Sequence of chain 1.C:
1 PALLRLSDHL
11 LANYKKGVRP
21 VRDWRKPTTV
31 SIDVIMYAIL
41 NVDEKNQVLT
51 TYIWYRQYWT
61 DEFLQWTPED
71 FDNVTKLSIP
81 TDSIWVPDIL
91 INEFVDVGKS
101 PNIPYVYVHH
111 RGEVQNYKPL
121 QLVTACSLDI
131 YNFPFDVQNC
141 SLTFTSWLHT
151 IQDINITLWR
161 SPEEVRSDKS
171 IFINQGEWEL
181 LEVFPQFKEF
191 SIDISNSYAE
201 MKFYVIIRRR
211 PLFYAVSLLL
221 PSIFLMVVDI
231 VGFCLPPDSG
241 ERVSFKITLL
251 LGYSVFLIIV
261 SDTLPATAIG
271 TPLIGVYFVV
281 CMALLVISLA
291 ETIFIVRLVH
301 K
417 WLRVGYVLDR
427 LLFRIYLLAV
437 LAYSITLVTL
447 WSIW

Binding-site contacts:
Ligand atom C5 contacts residue ILE156 of chain 1.C at 4.3 Å (hydrophobic).
Ligand atom C7 contacts residue ASN155 of chain 1.C at 3.2 Å.
Ligand atom O5 contacts residue ASN155 of chain 1.C at 2.3 Å (h-bond).
Ligand atom O6 contacts residue PHE187 of chain 1.C at 3.9 Å.
Ligand atom C6 contacts residue ILE156 of chain 1.C at 3.9 Å (hydrophobic).
Ligand atom C7 contacts residue ILE151 of chain 1.C at 4.5 Å (hydrophobic).
Ligand atom O6 contacts residue ILE156 of chain 1.C at 2.6 Å (h-bond).
Ligand atom N2 contacts residue ASN155 of chain 1.C at 2.9 Å (h-bond).
Ligand atom C8 contacts residue ASN155 of chain 1.C at 4.4 Å.
Ligand atom O7 contacts residue ASN155 of chain 1.C at 3.0 Å (h-bond).
Ligand atom C5 contacts residue PHE187 of chain 1.C at 4.3 Å (hydrophobic).
Ligand atom O6 contacts residue THR157 of chain 1.C at 3.4 Å.
Ligand atom C3 contacts residue ASN155 of chain 1.C at 3.8 Å.
Ligand atom C5 contacts residue ASN155 of chain 1.C at 3.6 Å.
Ligand atom C8 contacts residue ILE151 of chain 1.C at 3.7 Å (hydrophobic).
Ligand atom O6 contacts residue ASN155 of chain 1.C at 4.3 Å.
Ligand atom C4 contacts residue ASN155 of chain 1.C at 4.2 Å.
Ligand atom C6 contacts residue THR157 of chain 1.C at 4.3 Å.
Ligand atom C2 contacts residue ASN155 of chain 1.C at 2.4 Å.
Ligand atom C1 contacts residue ASN155 of chain 1.C at 1.4 Å.
Ligand atom O5 contacts residue ILE156 of chain 1.C at 3.7 Å.
Ligand atom O5 contacts residue PHE187 of chain 1.C at 4.5 Å.

This small molecule binds to this protein.
Small molecule (SMILES): CC(=O)N[C@H]1[C@H](O[C@H]2[C@H](O)[C@@H](NC(C)=O)CO[C@@H]2CO)O[C@H](CO)[C@@H](O)[C@@H]1O